This small molecule binds to this protein.
Small molecule (SMILES): Nc1nc2c(ncn2[C@@H]2O[C@H](CO[P](=O)(O)O[P](=O)(O)NP(=O)(O)O)[C@@H](O)[C@H]2O)c(=O)[nH]1

Sequence of chain 1.B:
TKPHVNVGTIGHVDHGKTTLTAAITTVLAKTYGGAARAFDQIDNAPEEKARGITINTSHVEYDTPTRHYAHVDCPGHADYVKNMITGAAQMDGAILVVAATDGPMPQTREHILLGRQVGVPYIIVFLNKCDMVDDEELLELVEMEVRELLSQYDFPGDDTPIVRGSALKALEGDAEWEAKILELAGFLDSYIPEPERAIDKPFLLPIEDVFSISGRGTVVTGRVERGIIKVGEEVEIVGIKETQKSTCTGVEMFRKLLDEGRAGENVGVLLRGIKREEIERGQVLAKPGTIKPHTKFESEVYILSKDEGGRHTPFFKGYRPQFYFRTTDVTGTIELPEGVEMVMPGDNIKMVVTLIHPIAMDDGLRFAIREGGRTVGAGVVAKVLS

Binding-site contacts:
Ligand atom O3A contacts residue GLY24 of chain 1.B at 3.1 Å (h-bond).
Ligand atom C5' contacts residue ASP22 of chain 1.B at 3.5 Å.
Ligand atom O2G contacts residue LYS25 of chain 1.B at 2.7 Å (salt-bridge).
Ligand atom C5 contacts residue LEU176 of chain 1.B at 3.5 Å (hydrophobic).
Ligand atom O4' contacts residue LYS137 of chain 1.B at 3.1 Å (salt-bridge).
Ligand atom O2A contacts residue THR27 of chain 1.B at 2.8 Å (h-bond).
Ligand atom O3A contacts residue ASP22 of chain 1.B at 3.4 Å.
Ligand atom O2B contacts residue ASP22 of chain 1.B at 3.2 Å (salt-bridge).
Ligand atom O6 contacts residue LEU176 of chain 1.B at 3.2 Å (h-bond).
Ligand atom O2G contacts residue VAL21 of chain 1.B at 3.2 Å.
Ligand atom O1B contacts residue THR26 of chain 1.B at 2.9 Å (h-bond).
Ligand atom N3B contacts residue ASP22 of chain 1.B at 3.1 Å (salt-bridge).
Ligand atom N7 contacts residue ASN136 of chain 1.B at 3.1 Å (h-bond).
Ligand atom C6 contacts residue ASP139 of chain 1.B at 3.6 Å.
Ligand atom N2 contacts residue MET140 of chain 1.B at 3.4 Å (h-bond).
Ligand atom O1B contacts residue LYS25 of chain 1.B at 3.5 Å (salt-bridge).
Ligand atom N2 contacts residue ASP139 of chain 1.B at 3.0 Å (salt-bridge).
Ligand atom C6 contacts residue LEU176 of chain 1.B at 3.4 Å (hydrophobic).
Ligand atom C4 contacts residue LYS137 of chain 1.B at 3.6 Å.
Ligand atom O2G contacts residue ASP22 of chain 1.B at 3.2 Å (salt-bridge).
Ligand atom O2B contacts residue LYS25 of chain 1.B at 2.6 Å (salt-bridge).
Ligand atom O6 contacts residue ASN136 of chain 1.B at 3.0 Å (h-bond).
Ligand atom O2B contacts residue GLY24 of chain 1.B at 3.1 Å (h-bond).
Ligand atom O2A contacts residue GLY24 of chain 1.B at 3.3 Å.
Ligand atom PB contacts residue MG1 of chain 1.N at 3.2 Å.
Ligand atom N3B contacts residue MG1 of chain 1.N at 3.4 Å.
Ligand atom O3G contacts residue MG1 of chain 1.N at 2.0 Å.
Ligand atom O2B contacts residue HIS23 of chain 1.B at 3.4 Å (h-bond).
Ligand atom O6 contacts residue ALA175 of chain 1.B at 3.0 Å (h-bond).
Ligand atom PG contacts residue MG1 of chain 1.N at 3.2 Å.
Ligand atom N1 contacts residue ASP139 of chain 1.B at 2.8 Å (salt-bridge).
Ligand atom N9 contacts residue LYS137 of chain 1.B at 3.5 Å.
Ligand atom O1B contacts residue MG1 of chain 1.N at 2.0 Å.
Ligand atom O6 contacts residue LYS137 of chain 1.B at 3.4 Å (salt-bridge).
Ligand atom C6 contacts residue LYS137 of chain 1.B at 3.5 Å.
Ligand atom C5 contacts residue LYS137 of chain 1.B at 3.6 Å.
Ligand atom O2A contacts residue THR26 of chain 1.B at 3.4 Å (h-bond).
Ligand atom O6 contacts residue SER174 of chain 1.B at 3.0 Å (h-bond).
Ligand atom PB contacts residue LYS25 of chain 1.B at 3.6 Å.
Ligand atom O6 contacts residue ASP139 of chain 1.B at 3.4 Å (salt-bridge).